Sequence of chain 2.B:
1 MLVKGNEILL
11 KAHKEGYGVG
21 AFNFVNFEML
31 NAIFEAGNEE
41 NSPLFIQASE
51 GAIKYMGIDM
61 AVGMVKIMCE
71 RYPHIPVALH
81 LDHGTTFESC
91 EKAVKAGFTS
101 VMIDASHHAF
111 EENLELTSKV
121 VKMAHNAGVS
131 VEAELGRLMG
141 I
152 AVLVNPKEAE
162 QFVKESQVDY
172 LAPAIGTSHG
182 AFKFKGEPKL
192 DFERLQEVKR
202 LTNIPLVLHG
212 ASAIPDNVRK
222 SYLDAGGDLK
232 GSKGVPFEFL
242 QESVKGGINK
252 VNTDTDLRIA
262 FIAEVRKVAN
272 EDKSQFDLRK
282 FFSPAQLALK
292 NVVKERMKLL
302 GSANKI

Binding-site contacts:
Ligand atom O13 contacts residue HIS210 of chain 2.B at 3.3 Å (h-bond).
Ligand atom C14 contacts residue GLY211 of chain 2.B at 3.6 Å.
Ligand atom C12 contacts residue HIS180 of chain 2.B at 3.3 Å.
Ligand atom O13 contacts residue ASN253 of chain 2.B at 3.4 Å.
Ligand atom O18 contacts residue THR256 of chain 2.B at 2.5 Å (h-bond).
Ligand atom C14 contacts residue ASN253 of chain 2.B at 3.6 Å.
Ligand atom O18 contacts residue LYS184 of chain 2.B at 3.7 Å.
Ligand atom O01 contacts residue HIS180 of chain 2.B at 2.8 Å (h-bond).
Ligand atom O17 contacts residue ALA212 of chain 2.B at 3.1 Å (h-bond).
Ligand atom O17 contacts residue SER213 of chain 2.B at 2.8 Å (h-bond).
Ligand atom P16 contacts residue GLY181 of chain 2.B at 3.8 Å.
Ligand atom C06 contacts residue HIS180 of chain 2.B at 3.8 Å.
Ligand atom O19 contacts residue SER213 of chain 2.B at 2.7 Å (h-bond).
Ligand atom O18 contacts residue GLY181 of chain 2.B at 2.6 Å (h-bond).
Ligand atom N02 contacts residue ZN1 of chain 2.M at 2.9 Å.
Ligand atom O17 contacts residue LYS184 of chain 2.B at 2.6 Å (salt-bridge).
Ligand atom O19 contacts residue ASP255 of chain 2.B at 2.9 Å (salt-bridge).
Ligand atom P16 contacts residue GLY211 of chain 2.B at 3.9 Å.
Ligand atom O01 contacts residue ASP82 of chain 2.B at 3.8 Å.
Ligand atom C03 contacts residue ASP255 of chain 2.B at 3.8 Å.
Ligand atom O13 contacts residue ZN1 of chain 2.M at 2.4 Å.
Ligand atom P16 contacts residue THR256 of chain 2.B at 3.6 Å.
Ligand atom O15 contacts residue GLY211 of chain 2.B at 3.2 Å.
Ligand atom P16 contacts residue LYS184 of chain 2.B at 3.7 Å.
Ligand atom O18 contacts residue HIS180 of chain 2.B at 3.7 Å.
Ligand atom C05 contacts residue ASP255 of chain 2.B at 3.7 Å.
Ligand atom C06 contacts residue GLY181 of chain 2.B at 3.5 Å.
Ligand atom O19 contacts residue THR256 of chain 2.B at 2.8 Å (h-bond).
Ligand atom O13 contacts residue HIS180 of chain 2.B at 3.1 Å.
Ligand atom C12 contacts residue ZN1 of chain 2.M at 3.0 Å.
Ligand atom O01 contacts residue ZN1 of chain 2.M at 2.0 Å.
Ligand atom O19 contacts residue THR254 of chain 2.B at 3.9 Å.
Ligand atom C12 contacts residue GLY211 of chain 2.B at 3.6 Å.
Ligand atom P16 contacts residue SER213 of chain 2.B at 3.5 Å.
Ligand atom O17 contacts residue GLY211 of chain 2.B at 3.0 Å.
Ligand atom C12 contacts residue ASN253 of chain 2.B at 3.7 Å.
Ligand atom O01 contacts residue HIS83 of chain 2.B at 3.0 Å (h-bond).
Ligand atom O13 contacts residue GLY211 of chain 2.B at 2.9 Å (h-bond).
Ligand atom O15 contacts residue HIS180 of chain 2.B at 3.6 Å.
Ligand atom N02 contacts residue HIS180 of chain 2.B at 3.3 Å.

A small-molecule ligand and the protein it binds are described below.
Small molecule (SMILES): O=C(COP(=O)(O)O)N(O)CCCCO